The protein below binds the small molecule below.
Small molecule (SMILES): c1ccc(NCc2cccnc2)cc1

Binding-site contacts:
Ligand atom C3 contacts residue PHE315 of chain 1.A at 3.7 Å (hydrophobic).
Ligand atom C7 contacts residue LEU370 of chain 1.A at 4.1 Å (hydrophobic).
Ligand atom C13 contacts residue ALA138 of chain 1.A at 3.7 Å (hydrophobic).
Ligand atom C5 contacts residue TYR379 of chain 1.A at 3.9 Å (hydrophobic).
Ligand atom C4 contacts residue PHE315 of chain 1.A at 4.0 Å (hydrophobic).
Ligand atom C6 contacts residue VAL368 of chain 1.A at 4.0 Å (hydrophobic).
Ligand atom C2 contacts residue PHE315 of chain 1.A at 3.4 Å (hydrophobic).
Ligand atom C12 contacts residue GLN137 of chain 1.A at 3.8 Å.
Ligand atom N1 contacts residue VAL368 of chain 1.A at 3.4 Å.
Ligand atom C10 contacts residue PHE315 of chain 1.A at 3.7 Å (hydrophobic).
Ligand atom C7 contacts residue PRO375 of chain 1.A at 4.0 Å (hydrophobic).
Ligand atom C13 contacts residue TYR268 of chain 1.A at 3.8 Å (hydrophobic).
Ligand atom C13 contacts residue TYR379 of chain 1.A at 4.0 Å (hydrophobic).
Ligand atom C14 contacts residue ALA138 of chain 1.A at 4.0 Å (hydrophobic).
Ligand atom C5 contacts residue ALA378 of chain 1.A at 3.4 Å (hydrophobic).
Ligand atom C14 contacts residue TYR379 of chain 1.A at 4.0 Å (hydrophobic).
Ligand atom C10 contacts residue ALA138 of chain 1.A at 4.1 Å (hydrophobic).
Ligand atom C4 contacts residue ALA378 of chain 1.A at 3.9 Å (hydrophobic).
Ligand atom C11 contacts residue PHE315 of chain 1.A at 3.6 Å (hydrophobic).
Ligand atom C9 contacts residue ALA138 of chain 1.A at 4.0 Å (hydrophobic).
Ligand atom C12 contacts residue TYR379 of chain 1.A at 4.0 Å (hydrophobic).
Ligand atom C11 contacts residue TYR379 of chain 1.A at 3.9 Å (hydrophobic).
Ligand atom C12 contacts residue ALA138 of chain 1.A at 3.8 Å (hydrophobic).
Ligand atom C9 contacts residue PRO375 of chain 1.A at 3.7 Å (hydrophobic).
Ligand atom C14 contacts residue ASP376 of chain 1.A at 3.7 Å.
Ligand atom C9 contacts residue TYR379 of chain 1.A at 4.0 Å (hydrophobic).
Ligand atom C6 contacts residue PRO383 of chain 1.A at 3.9 Å (hydrophobic).
Ligand atom C13 contacts residue ASP376 of chain 1.A at 3.6 Å.
Ligand atom C2 contacts residue LEU370 of chain 1.A at 4.0 Å (hydrophobic).
Ligand atom N1 contacts residue PHE315 of chain 1.A at 3.8 Å.
Ligand atom N1 contacts residue TRP312 of chain 1.A at 3.8 Å.
Ligand atom C13 contacts residue GLN137 of chain 1.A at 3.9 Å.
Ligand atom C2 contacts residue VAL368 of chain 1.A at 3.9 Å (hydrophobic).
Ligand atom C11 contacts residue GLN137 of chain 1.A at 3.6 Å.
Ligand atom C14 contacts residue PRO375 of chain 1.A at 3.4 Å (hydrophobic).
Ligand atom C5 contacts residue PRO383 of chain 1.A at 4.0 Å (hydrophobic).
Ligand atom C2 contacts residue TRP312 of chain 1.A at 3.1 Å (hydrophobic).
Ligand atom N8 contacts residue PRO375 of chain 1.A at 3.1 Å (h-bond).
Ligand atom C10 contacts residue TYR379 of chain 1.A at 4.0 Å (hydrophobic).
Ligand atom C4 contacts residue TYR379 of chain 1.A at 3.6 Å (hydrophobic).

Sequence of chain 1.A:
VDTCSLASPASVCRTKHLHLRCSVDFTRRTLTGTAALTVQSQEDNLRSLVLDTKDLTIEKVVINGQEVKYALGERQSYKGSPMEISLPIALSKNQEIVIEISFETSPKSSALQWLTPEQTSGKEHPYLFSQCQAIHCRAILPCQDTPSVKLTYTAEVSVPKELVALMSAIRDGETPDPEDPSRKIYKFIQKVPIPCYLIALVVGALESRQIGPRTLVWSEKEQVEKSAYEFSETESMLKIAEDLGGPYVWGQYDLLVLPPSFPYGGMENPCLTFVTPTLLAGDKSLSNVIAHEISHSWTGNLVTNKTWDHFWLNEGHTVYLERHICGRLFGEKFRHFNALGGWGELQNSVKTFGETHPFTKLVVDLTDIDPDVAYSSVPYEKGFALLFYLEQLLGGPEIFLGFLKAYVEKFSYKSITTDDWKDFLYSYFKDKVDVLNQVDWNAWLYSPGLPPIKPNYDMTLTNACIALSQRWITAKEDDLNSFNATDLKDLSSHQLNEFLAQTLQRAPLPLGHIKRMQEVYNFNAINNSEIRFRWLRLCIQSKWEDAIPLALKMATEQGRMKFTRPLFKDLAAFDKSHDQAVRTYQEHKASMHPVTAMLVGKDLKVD